Binding-site contacts:
Ligand atom OP1 contacts residue GLY231 of chain 1.C at 3.2 Å.
Ligand atom N4 contacts residue DG6 of chain 1.B at 2.9 Å (h-bond).
Ligand atom OP1 contacts residue LYS230 of chain 1.C at 3.0 Å (salt-bridge).
Ligand atom N6 contacts residue DT5 of chain 1.B at 2.6 Å (h-bond).
Ligand atom O4 contacts residue DC1 of chain 1.B at 3.3 Å (h-bond).
Ligand atom C2 contacts residue DG6 of chain 1.B at 3.2 Å.
Ligand atom O6 contacts residue DC1 of chain 1.B at 3.0 Å (h-bond).
Ligand atom N1 contacts residue DT5 of chain 1.B at 2.3 Å (h-bond).
Ligand atom OP1 contacts residue THR233 of chain 1.C at 2.8 Å (h-bond).
Ligand atom C2 contacts residue DT5 of chain 1.B at 2.9 Å.
Ligand atom N3 contacts residue DA4 of chain 1.B at 2.6 Å (h-bond).
Ligand atom N3 contacts residue DA2 of chain 1.B at 3.1 Å (h-bond).
Ligand atom O4 contacts residue DA2 of chain 1.B at 3.0 Å (h-bond).
Ligand atom C2 contacts residue DA4 of chain 1.B at 3.5 Å.
Ligand atom N4 contacts residue DG3 of chain 1.B at 2.8 Å (h-bond).
Ligand atom C4 contacts residue DA4 of chain 1.B at 3.4 Å.
Ligand atom O2 contacts residue DA4 of chain 1.B at 3.0 Å.
Ligand atom O2 contacts residue DG3 of chain 1.B at 2.5 Å (h-bond).
Ligand atom N6 contacts residue DA4 of chain 1.B at 2.8 Å (h-bond).
Ligand atom C5' contacts residue SER229 of chain 1.C at 3.5 Å.
Ligand atom C4 contacts residue DG3 of chain 1.B at 3.5 Å.
Ligand atom N4 contacts residue DT5 of chain 1.B at 3.2 Å (h-bond).
Ligand atom C6 contacts residue DT5 of chain 1.B at 3.2 Å.
Ligand atom O4 contacts residue DG3 of chain 1.B at 3.5 Å (h-bond).
Ligand atom C2 contacts residue DG3 of chain 1.B at 3.4 Å.
Ligand atom O4 contacts residue DA4 of chain 1.B at 3.3 Å (h-bond).
Ligand atom N3 contacts residue DG6 of chain 1.B at 2.6 Å (h-bond).
Ligand atom N1 contacts residue DA4 of chain 1.B at 3.4 Å (h-bond).
Ligand atom O5' contacts residue GLY231 of chain 1.C at 3.4 Å.
Ligand atom OP1 contacts residue GLU232 of chain 1.C at 2.8 Å (salt-bridge).
Ligand atom O2 contacts residue DG6 of chain 1.B at 2.3 Å (h-bond).
Ligand atom N3 contacts residue DG6 of chain 1.B at 3.4 Å (h-bond).
Ligand atom OP1 contacts residue LYS234 of chain 1.C at 3.1 Å (salt-bridge).
Ligand atom N2 contacts residue DC1 of chain 1.B at 2.7 Å (h-bond).
Ligand atom N1 contacts residue DC1 of chain 1.B at 2.9 Å (h-bond).
Ligand atom C2 contacts residue DG6 of chain 1.B at 3.3 Å.
Ligand atom N2 contacts residue DA2 of chain 1.B at 3.1 Å.
Ligand atom N3 contacts residue DG3 of chain 1.B at 2.8 Å (h-bond).
Ligand atom N1 contacts residue DG6 of chain 1.B at 3.5 Å (h-bond).
Ligand atom O2 contacts residue DG3 of chain 1.B at 3.2 Å (h-bond).

This small molecule binds to this protein.
Small molecule (SMILES): Cc1cn([C@H]2C[C@H](O[P](=O)(O)OC[C@H]3O[C@@H](n4cnc5c(=O)nc(N)[nH]c54)C[C@@H]3OP(=O)(O)O)[C@@H](CO[P](=O)(O)O[C@H]3C[C@H](n4ccc(N)nc4=O)O[C@@H]3CO[P](=O)(O)O[C@H]3C[C@H](n4cc(C)c(=O)[nH]c4=O)O[C@@H]3CO[P](=O)(O)O[C@H]3C[C@H](n4cnc5c(N)ncnc54)O[C@@H]3CO[P](=O)(O)O[C@H]3C[C@H](n4ccc(N)nc4=O)O[C@@H]3CO)O2)c(=O)[nH]c1=O

Sequence of chain 1.C:
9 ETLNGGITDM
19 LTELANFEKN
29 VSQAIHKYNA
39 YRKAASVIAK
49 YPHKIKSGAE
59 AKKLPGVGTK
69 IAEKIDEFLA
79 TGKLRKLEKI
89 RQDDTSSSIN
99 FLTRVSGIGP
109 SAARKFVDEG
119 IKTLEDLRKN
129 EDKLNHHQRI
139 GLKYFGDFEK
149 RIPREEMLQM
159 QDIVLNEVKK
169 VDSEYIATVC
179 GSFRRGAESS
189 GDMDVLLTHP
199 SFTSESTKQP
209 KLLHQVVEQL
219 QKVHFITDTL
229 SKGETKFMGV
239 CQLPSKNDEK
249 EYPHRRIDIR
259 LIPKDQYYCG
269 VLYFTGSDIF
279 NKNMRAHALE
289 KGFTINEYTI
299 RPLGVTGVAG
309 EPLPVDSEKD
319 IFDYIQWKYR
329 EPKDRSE